The protein below binds the small molecule below.
Small molecule (SMILES): C[C@]12CC[C@H](OS(=O)(=O)O)CC1=CC[C@@H]1[C@@H]2CC[C@]2(C)C(=O)CC[C@@H]12

Sequence of chain 1.E:
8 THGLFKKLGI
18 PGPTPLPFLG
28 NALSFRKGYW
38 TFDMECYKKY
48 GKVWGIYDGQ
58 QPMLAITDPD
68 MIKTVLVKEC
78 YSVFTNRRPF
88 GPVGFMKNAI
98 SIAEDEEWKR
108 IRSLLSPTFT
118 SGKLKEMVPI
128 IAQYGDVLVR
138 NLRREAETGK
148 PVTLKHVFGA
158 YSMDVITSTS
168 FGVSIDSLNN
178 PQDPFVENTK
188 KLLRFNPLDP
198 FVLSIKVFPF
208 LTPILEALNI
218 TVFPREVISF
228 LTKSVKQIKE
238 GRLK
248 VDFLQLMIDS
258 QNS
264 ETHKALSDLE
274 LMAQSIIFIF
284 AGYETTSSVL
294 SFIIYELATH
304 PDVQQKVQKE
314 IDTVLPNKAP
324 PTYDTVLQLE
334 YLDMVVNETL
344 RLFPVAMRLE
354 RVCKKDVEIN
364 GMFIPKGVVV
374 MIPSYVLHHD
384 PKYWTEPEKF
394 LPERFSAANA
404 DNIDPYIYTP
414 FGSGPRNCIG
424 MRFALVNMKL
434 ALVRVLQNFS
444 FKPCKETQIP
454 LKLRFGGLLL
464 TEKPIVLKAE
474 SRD

Binding-site contacts:
Ligand atom C09 contacts residue VAL204 of chain 1.E at 4.3 Å (hydrophobic).
Ligand atom C07 contacts residue PHE25 of chain 1.E at 4.0 Å (hydrophobic).
Ligand atom C09 contacts residue PHE205 of chain 1.E at 3.9 Å (hydrophobic).
Ligand atom C04 contacts residue PHE25 of chain 1.E at 4.1 Å (hydrophobic).
Ligand atom O23 contacts residue PRO24 of chain 1.E at 4.1 Å.
Ligand atom C12 contacts residue PHE25 of chain 1.E at 4.3 Å (hydrophobic).
Ligand atom C05 contacts residue PHE25 of chain 1.E at 3.6 Å (hydrophobic).
Ligand atom C08 contacts residue PHE205 of chain 1.E at 4.4 Å (hydrophobic).
Ligand atom O23 contacts residue LEU26 of chain 1.E at 3.6 Å.
Ligand atom C16 contacts residue PHE25 of chain 1.E at 3.6 Å (hydrophobic).
Ligand atom C14 contacts residue PHE25 of chain 1.E at 4.5 Å (hydrophobic).
Ligand atom C06 contacts residue PHE25 of chain 1.E at 4.3 Å (hydrophobic).
Ligand atom C03 contacts residue PHE25 of chain 1.E at 3.8 Å (hydrophobic).
Ligand atom C15 contacts residue PHE25 of chain 1.E at 4.1 Å (hydrophobic).
Ligand atom C08 contacts residue VAL204 of chain 1.E at 4.4 Å (hydrophobic).